The small molecule below binds the protein below.
Small molecule (SMILES): O=C(O)c1ccccc1C(=O)c1ccc(C(=O)O)c([N+](=O)[O-])c1

Binding-site contacts:
Ligand atom C21 contacts residue LEU38 of chain 2.A at 3.6 Å (hydrophobic).
Ligand atom O19 contacts residue VAL75 of chain 2.A at 4.0 Å.
Ligand atom C10 contacts residue LEU131 of chain 1.A at 3.5 Å (hydrophobic).
Ligand atom O15 contacts residue LEU138 of chain 1.A at 4.2 Å.
Ligand atom O15 contacts residue VAL75 of chain 2.A at 3.6 Å.
Ligand atom C21 contacts residue GLY10 of chain 2.A at 3.4 Å.
Ligand atom O23 contacts residue PRO9 of chain 2.A at 3.8 Å.
Ligand atom C10 contacts residue GLU134 of chain 1.A at 3.3 Å.
Ligand atom C09 contacts residue GLU134 of chain 1.A at 3.4 Å.
Ligand atom O20 contacts residue MET103 of chain 2.A at 3.3 Å.
Ligand atom N18 contacts residue LYS89 of chain 2.A at 3.6 Å.
Ligand atom C03 contacts residue LEU38 of chain 2.A at 3.8 Å (hydrophobic).
Ligand atom O19 contacts residue PRO9 of chain 2.A at 3.7 Å.
Ligand atom O22 contacts residue PRO9 of chain 2.A at 3.5 Å.
Ligand atom C11 contacts residue LEU131 of chain 1.A at 3.7 Å (hydrophobic).
Ligand atom N18 contacts residue VAL75 of chain 2.A at 4.2 Å.
Ligand atom C09 contacts residue MET103 of chain 2.A at 4.2 Å (hydrophobic).
Ligand atom O20 contacts residue LYS89 of chain 2.A at 3.5 Å (salt-bridge).
Ligand atom O16 contacts residue LEU74 of chain 2.A at 3.5 Å.
Ligand atom C11 contacts residue VAL135 of chain 1.A at 3.7 Å (hydrophobic).
Ligand atom O19 contacts residue LYS89 of chain 2.A at 3.0 Å (salt-bridge).
Ligand atom O16 contacts residue VAL75 of chain 2.A at 2.8 Å (h-bond).
Ligand atom C02 contacts residue LEU38 of chain 2.A at 3.8 Å (hydrophobic).
Ligand atom C10 contacts residue MET103 of chain 2.A at 3.9 Å (hydrophobic).
Ligand atom O22 contacts residue LEU38 of chain 2.A at 2.8 Å.
Ligand atom O22 contacts residue SER11 of chain 2.A at 3.8 Å.
Ligand atom O15 contacts residue GLY73 of chain 2.A at 3.6 Å (h-bond).
Ligand atom C14 contacts residue VAL75 of chain 2.A at 3.6 Å (hydrophobic).
Ligand atom O15 contacts residue LEU74 of chain 2.A at 3.7 Å.
Ligand atom C21 contacts residue PRO9 of chain 2.A at 4.1 Å (hydrophobic).
Ligand atom C13 contacts residue LEU74 of chain 2.A at 4.1 Å (hydrophobic).
Ligand atom C12 contacts residue LEU74 of chain 2.A at 3.7 Å (hydrophobic).
Ligand atom C11 contacts residue MET103 of chain 2.A at 3.5 Å (hydrophobic).
Ligand atom O23 contacts residue GLY10 of chain 2.A at 3.1 Å.
Ligand atom C13 contacts residue LEU138 of chain 1.A at 4.2 Å (hydrophobic).
Ligand atom C12 contacts residue MET103 of chain 2.A at 3.7 Å (hydrophobic).
Ligand atom C04 contacts residue VAL75 of chain 2.A at 4.2 Å (hydrophobic).
Ligand atom C14 contacts residue LEU74 of chain 2.A at 3.8 Å (hydrophobic).
Ligand atom O22 contacts residue GLY10 of chain 2.A at 2.8 Å (h-bond).
Ligand atom O17 contacts residue LEU138 of chain 1.A at 4.0 Å.

Sequence of chain 2.A:
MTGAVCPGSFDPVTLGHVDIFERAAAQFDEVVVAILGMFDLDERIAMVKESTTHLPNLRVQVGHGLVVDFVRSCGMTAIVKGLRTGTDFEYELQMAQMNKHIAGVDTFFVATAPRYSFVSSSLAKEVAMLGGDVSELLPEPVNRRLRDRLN

Sequence of chain 1.A:
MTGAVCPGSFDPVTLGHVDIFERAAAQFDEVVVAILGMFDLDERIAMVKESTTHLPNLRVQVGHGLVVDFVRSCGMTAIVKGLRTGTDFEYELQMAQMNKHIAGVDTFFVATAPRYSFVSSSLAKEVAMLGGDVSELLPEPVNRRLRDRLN